The small molecule below binds the protein below.
Small molecule (SMILES): CCCCCCCCCCO[C@@H]1O[C@H](CO)[C@@H](O[C@H]2O[C@H](CO)[C@@H](O)[C@H](O)[C@H]2O)[C@H](O)[C@H]1O

Sequence of chain 1.A:
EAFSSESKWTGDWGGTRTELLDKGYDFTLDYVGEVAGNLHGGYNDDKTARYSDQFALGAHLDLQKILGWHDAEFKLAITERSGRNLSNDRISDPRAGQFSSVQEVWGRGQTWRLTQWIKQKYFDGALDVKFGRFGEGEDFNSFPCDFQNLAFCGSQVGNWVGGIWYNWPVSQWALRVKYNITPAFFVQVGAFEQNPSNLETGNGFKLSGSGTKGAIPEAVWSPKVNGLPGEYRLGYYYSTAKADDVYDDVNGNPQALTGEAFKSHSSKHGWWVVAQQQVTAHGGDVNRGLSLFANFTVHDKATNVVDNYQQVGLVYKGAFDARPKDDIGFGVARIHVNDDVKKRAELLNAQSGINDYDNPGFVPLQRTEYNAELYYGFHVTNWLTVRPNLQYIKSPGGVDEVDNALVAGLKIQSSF

Binding-site contacts:
Ligand atom C1 contacts residue PHE141 of chain 1.A at 4.0 Å (hydrophobic).
Ligand atom C28 contacts residue TYR140 of chain 1.A at 4.1 Å (hydrophobic).
Ligand atom O3 contacts residue ASP142 of chain 1.A at 3.7 Å.
Ligand atom C31 contacts residue TYR140 of chain 1.A at 3.9 Å (hydrophobic).
Ligand atom O49 contacts residue TYR140 of chain 1.A at 3.4 Å.
Ligand atom O5 contacts residue PHE141 of chain 1.A at 4.2 Å.
Ligand atom C25 contacts residue TYR140 of chain 1.A at 3.7 Å (hydrophobic).
Ligand atom C34 contacts residue VAL147 of chain 1.A at 4.3 Å (hydrophobic).
Ligand atom C18 contacts residue PHE141 of chain 1.A at 3.8 Å (hydrophobic).
Ligand atom O55 contacts residue HIS87 of chain 1.A at 4.4 Å.
Ligand atom O16 contacts residue PHE141 of chain 1.A at 4.4 Å.
Ligand atom O49 contacts residue PHE141 of chain 1.A at 3.1 Å (h-bond).
Ligand atom C2 contacts residue PHE141 of chain 1.A at 4.1 Å (hydrophobic).
Ligand atom O49 contacts residue LYS139 of chain 1.A at 4.5 Å.
Ligand atom C6 contacts residue PHE141 of chain 1.A at 4.0 Å (hydrophobic).
Ligand atom C22 contacts residue PHE141 of chain 1.A at 4.2 Å (hydrophobic).
Ligand atom C31 contacts residue VAL147 of chain 1.A at 4.1 Å (hydrophobic).
Ligand atom C22 contacts residue TYR140 of chain 1.A at 4.4 Å (hydrophobic).
Ligand atom O16 contacts residue TYR140 of chain 1.A at 4.1 Å.
Ligand atom C19 contacts residue TYR140 of chain 1.A at 3.8 Å (hydrophobic).
Ligand atom C18 contacts residue TYR140 of chain 1.A at 4.5 Å (hydrophobic).
Ligand atom C4 contacts residue PHE141 of chain 1.A at 4.2 Å (hydrophobic).